Sequence of chain 1.A:
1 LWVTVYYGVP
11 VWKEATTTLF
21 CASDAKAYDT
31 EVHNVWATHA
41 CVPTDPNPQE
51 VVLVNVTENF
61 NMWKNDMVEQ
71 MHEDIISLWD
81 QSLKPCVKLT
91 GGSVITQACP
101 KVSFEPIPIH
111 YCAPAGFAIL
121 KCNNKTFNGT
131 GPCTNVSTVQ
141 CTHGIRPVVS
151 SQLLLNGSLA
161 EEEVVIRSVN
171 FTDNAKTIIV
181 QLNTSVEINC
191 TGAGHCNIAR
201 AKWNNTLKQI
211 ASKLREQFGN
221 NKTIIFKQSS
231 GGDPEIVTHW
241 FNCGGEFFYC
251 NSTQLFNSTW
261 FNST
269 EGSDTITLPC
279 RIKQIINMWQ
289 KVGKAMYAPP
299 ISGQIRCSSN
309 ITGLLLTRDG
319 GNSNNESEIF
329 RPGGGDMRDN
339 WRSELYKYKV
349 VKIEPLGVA

Binding-site contacts:
Ligand atom O7 contacts residue ASN135 of chain 1.A at 3.4 Å (h-bond).
Ligand atom O5 contacts residue ASN123 of chain 1.A at 3.9 Å.
Ligand atom C1 contacts residue ASN135 of chain 1.A at 1.4 Å.
Ligand atom N2 contacts residue ASN135 of chain 1.A at 2.8 Å (h-bond).
Ligand atom C5 contacts residue ASN135 of chain 1.A at 3.6 Å.
Ligand atom O6 contacts residue ASN123 of chain 1.A at 3.4 Å.
Ligand atom C3 contacts residue ASN135 of chain 1.A at 3.7 Å.
Ligand atom C7 contacts residue ASN135 of chain 1.A at 3.5 Å.
Ligand atom C2 contacts residue ASN135 of chain 1.A at 2.4 Å.
Ligand atom O5 contacts residue ASN135 of chain 1.A at 2.4 Å (h-bond).
Ligand atom C4 contacts residue ASN135 of chain 1.A at 4.2 Å.

The protein below binds the small molecule below.
Small molecule (SMILES): CC(=O)N[C@@H]1[C@@H](O)[C@H](O)[C@@H](CO)O[C@H]1O